Sequence of chain 1.E:
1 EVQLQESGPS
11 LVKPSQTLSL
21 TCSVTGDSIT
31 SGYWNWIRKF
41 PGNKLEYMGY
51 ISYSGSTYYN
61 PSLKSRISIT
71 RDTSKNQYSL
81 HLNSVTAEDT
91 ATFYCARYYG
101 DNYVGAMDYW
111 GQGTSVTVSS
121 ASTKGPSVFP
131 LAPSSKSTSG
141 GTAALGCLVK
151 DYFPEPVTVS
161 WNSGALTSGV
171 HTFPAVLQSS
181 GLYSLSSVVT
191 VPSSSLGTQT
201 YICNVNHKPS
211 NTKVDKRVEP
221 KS

This small molecule binds to this protein.
Small molecule (SMILES): CCC(=O)N(c1ccccc1)C1CCN(CCc2ccccc2)CC1

Sequence of chain 1.F:
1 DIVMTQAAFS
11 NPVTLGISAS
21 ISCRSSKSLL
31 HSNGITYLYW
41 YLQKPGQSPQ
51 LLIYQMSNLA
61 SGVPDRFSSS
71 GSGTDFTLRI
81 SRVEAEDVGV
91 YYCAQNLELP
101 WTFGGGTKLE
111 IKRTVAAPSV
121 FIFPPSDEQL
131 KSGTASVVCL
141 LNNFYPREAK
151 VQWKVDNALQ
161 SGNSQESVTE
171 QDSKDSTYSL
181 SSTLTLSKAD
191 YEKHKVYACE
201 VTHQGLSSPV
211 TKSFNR

Binding-site contacts:
Ligand atom C12 contacts residue LEU97 of chain 1.F at 3.6 Å (hydrophobic).
Ligand atom C18 contacts residue HIS31 of chain 1.F at 3.5 Å.
Ligand atom C12 contacts residue ASN96 of chain 1.F at 3.5 Å.
Ligand atom C03 contacts residue TYR98 of chain 1.E at 3.8 Å (hydrophobic).
Ligand atom C21 contacts residue ASN102 of chain 1.E at 3.7 Å.
Ligand atom C04 contacts residue TYR98 of chain 1.E at 3.6 Å (hydrophobic).
Ligand atom C18 contacts residue TYR37 of chain 1.F at 3.6 Å (hydrophobic).
Ligand atom C22 contacts residue ASP101 of chain 1.E at 3.8 Å.
Ligand atom C10 contacts residue ASN102 of chain 1.E at 3.2 Å.
Ligand atom C08 contacts residue ASN102 of chain 1.E at 3.0 Å.
Ligand atom O01 contacts residue TRP101 of chain 1.F at 2.8 Å (h-bond).
Ligand atom N09 contacts residue ASN96 of chain 1.F at 3.7 Å.
Ligand atom C24 contacts residue TYR50 of chain 1.E at 3.5 Å (hydrophobic).
Ligand atom C11 contacts residue ASN102 of chain 1.E at 3.0 Å.
Ligand atom C22 contacts residue TYR33 of chain 1.E at 3.5 Å (hydrophobic).
Ligand atom C18 contacts residue ASN33 of chain 1.F at 3.5 Å.
Ligand atom C07 contacts residue ASN96 of chain 1.F at 3.4 Å.
Ligand atom C04 contacts residue TRP101 of chain 1.F at 3.7 Å (hydrophobic).
Ligand atom C19 contacts residue HIS31 of chain 1.F at 3.5 Å.
Ligand atom C15 contacts residue ASN102 of chain 1.E at 3.2 Å.
Ligand atom C13 contacts residue LEU97 of chain 1.F at 3.3 Å (hydrophobic).
Ligand atom C04 contacts residue TYR47 of chain 1.E at 3.7 Å (hydrophobic).
Ligand atom C21 contacts residue ASP101 of chain 1.E at 3.7 Å.
Ligand atom C19 contacts residue TYR37 of chain 1.F at 3.5 Å (hydrophobic).
Ligand atom C14 contacts residue ASN102 of chain 1.E at 3.5 Å.
Ligand atom N09 contacts residue ASN102 of chain 1.E at 2.9 Å (h-bond).
Ligand atom C12 contacts residue TYR37 of chain 1.F at 3.7 Å (hydrophobic).
Ligand atom C23 contacts residue TYR33 of chain 1.E at 3.1 Å (hydrophobic).
Ligand atom C06 contacts residue ASN96 of chain 1.F at 3.6 Å.
Ligand atom C04 contacts residue ASN35 of chain 1.E at 3.3 Å.
Ligand atom O01 contacts residue TYR98 of chain 1.E at 3.7 Å.
Ligand atom C12 contacts residue ASN102 of chain 1.E at 3.4 Å.
Ligand atom C07 contacts residue TYR98 of chain 1.E at 3.5 Å (hydrophobic).
Ligand atom C16 contacts residue ASN102 of chain 1.E at 3.4 Å.
Ligand atom C22 contacts residue ASN102 of chain 1.E at 3.6 Å.
Ligand atom C08 contacts residue ASN96 of chain 1.F at 3.5 Å.
Ligand atom C10 contacts residue ASN96 of chain 1.F at 3.3 Å.
Ligand atom O01 contacts residue LEU99 of chain 1.F at 3.8 Å.
Ligand atom O01 contacts residue ASN96 of chain 1.F at 3.1 Å (h-bond).
Ligand atom C07 contacts residue ASN102 of chain 1.E at 3.5 Å.